This protein binds this small molecule.
Small molecule (SMILES): CC(C)CCC[C@@H](C)[C@H]1CC[C@H]2[C@@H]3CC=C4C[C@@H](O)CC[C@]4(C)[C@H]3CC[C@]12C

Sequence of chain 1.A:
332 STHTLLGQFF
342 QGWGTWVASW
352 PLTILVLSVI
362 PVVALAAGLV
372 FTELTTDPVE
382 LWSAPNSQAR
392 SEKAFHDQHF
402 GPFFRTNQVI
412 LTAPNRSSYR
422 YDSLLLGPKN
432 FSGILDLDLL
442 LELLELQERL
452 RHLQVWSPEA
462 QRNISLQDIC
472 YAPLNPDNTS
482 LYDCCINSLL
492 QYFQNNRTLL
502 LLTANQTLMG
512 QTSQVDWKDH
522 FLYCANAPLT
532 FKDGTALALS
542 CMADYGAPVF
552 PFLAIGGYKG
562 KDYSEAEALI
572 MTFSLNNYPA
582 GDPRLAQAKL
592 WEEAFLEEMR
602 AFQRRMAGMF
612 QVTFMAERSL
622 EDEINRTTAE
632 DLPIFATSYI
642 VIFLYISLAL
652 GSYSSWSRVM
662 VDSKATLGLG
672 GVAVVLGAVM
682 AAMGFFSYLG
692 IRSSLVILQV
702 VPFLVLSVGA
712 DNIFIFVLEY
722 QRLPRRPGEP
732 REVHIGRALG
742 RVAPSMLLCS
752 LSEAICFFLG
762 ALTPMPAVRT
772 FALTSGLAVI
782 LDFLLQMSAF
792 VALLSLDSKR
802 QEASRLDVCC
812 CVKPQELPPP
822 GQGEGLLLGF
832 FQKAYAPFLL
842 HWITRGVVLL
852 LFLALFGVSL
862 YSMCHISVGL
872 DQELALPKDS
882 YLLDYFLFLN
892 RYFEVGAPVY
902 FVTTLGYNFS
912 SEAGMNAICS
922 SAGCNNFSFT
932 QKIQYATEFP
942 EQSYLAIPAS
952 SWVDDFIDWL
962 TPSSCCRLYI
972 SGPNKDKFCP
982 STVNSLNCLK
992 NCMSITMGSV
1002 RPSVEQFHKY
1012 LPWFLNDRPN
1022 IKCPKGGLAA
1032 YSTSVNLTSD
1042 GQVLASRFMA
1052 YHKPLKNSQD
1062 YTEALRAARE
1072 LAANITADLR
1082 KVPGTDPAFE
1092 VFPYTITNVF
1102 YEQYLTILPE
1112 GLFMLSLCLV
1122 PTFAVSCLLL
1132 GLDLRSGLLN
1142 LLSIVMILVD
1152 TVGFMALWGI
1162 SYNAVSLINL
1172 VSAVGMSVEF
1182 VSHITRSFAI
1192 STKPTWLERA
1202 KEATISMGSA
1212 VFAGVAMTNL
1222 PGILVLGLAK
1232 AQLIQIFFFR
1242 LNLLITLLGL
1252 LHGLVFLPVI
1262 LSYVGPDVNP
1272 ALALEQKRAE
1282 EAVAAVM

Binding-site contacts:
Ligand atom C27 contacts residue LEU1248 of chain 1.A at 4.1 Å (hydrophobic).
Ligand atom C26 contacts residue LEU1252 of chain 1.A at 4.2 Å (hydrophobic).
Ligand atom C26 contacts residue LEU1249 of chain 1.A at 3.9 Å (hydrophobic).
Ligand atom C9 contacts residue TRP1159 of chain 1.A at 3.5 Å (hydrophobic).
Ligand atom C22 contacts residue LEU1245 of chain 1.A at 4.2 Å (hydrophobic).
Ligand atom C8 contacts residue TRP1159 of chain 1.A at 4.5 Å (hydrophobic).
Ligand atom C10 contacts residue TRP1159 of chain 1.A at 4.1 Å (hydrophobic).
Ligand atom C14 contacts residue TRP1159 of chain 1.A at 4.5 Å (hydrophobic).
Ligand atom C15 contacts residue PHE1155 of chain 1.A at 4.1 Å (hydrophobic).
Ligand atom C26 contacts residue LEU1248 of chain 1.A at 3.6 Å (hydrophobic).
Ligand atom C23 contacts residue LEU1248 of chain 1.A at 4.2 Å (hydrophobic).
Ligand atom C6 contacts residue LEU1158 of chain 1.A at 4.1 Å (hydrophobic).
Ligand atom C15 contacts residue LEU1158 of chain 1.A at 3.7 Å (hydrophobic).
Ligand atom C24 contacts residue LEU1248 of chain 1.A at 4.5 Å (hydrophobic).
Ligand atom C27 contacts residue LEU1249 of chain 1.A at 3.8 Å (hydrophobic).
Ligand atom C5 contacts residue TRP1159 of chain 1.A at 4.3 Å (hydrophobic).
Ligand atom C7 contacts residue TRP1159 of chain 1.A at 4.2 Å (hydrophobic).
Ligand atom C6 contacts residue TRP1159 of chain 1.A at 4.3 Å (hydrophobic).
Ligand atom C16 contacts residue PHE1155 of chain 1.A at 3.5 Å (hydrophobic).
Ligand atom C7 contacts residue LEU1158 of chain 1.A at 4.1 Å (hydrophobic).
Ligand atom C12 contacts residue TRP1159 of chain 1.A at 3.7 Å (hydrophobic).
Ligand atom C27 contacts residue LEU1245 of chain 1.A at 3.4 Å (hydrophobic).
Ligand atom C11 contacts residue TRP1159 of chain 1.A at 3.9 Å (hydrophobic).
Ligand atom C25 contacts residue LEU1248 of chain 1.A at 3.5 Å (hydrophobic).
Ligand atom C22 contacts residue PHE1155 of chain 1.A at 4.3 Å (hydrophobic).
Ligand atom C1 contacts residue TRP1159 of chain 1.A at 3.5 Å (hydrophobic).